The protein below binds the small molecule below.
Small molecule (SMILES): CCCC(=O)O

Sequence of chain 1.A:
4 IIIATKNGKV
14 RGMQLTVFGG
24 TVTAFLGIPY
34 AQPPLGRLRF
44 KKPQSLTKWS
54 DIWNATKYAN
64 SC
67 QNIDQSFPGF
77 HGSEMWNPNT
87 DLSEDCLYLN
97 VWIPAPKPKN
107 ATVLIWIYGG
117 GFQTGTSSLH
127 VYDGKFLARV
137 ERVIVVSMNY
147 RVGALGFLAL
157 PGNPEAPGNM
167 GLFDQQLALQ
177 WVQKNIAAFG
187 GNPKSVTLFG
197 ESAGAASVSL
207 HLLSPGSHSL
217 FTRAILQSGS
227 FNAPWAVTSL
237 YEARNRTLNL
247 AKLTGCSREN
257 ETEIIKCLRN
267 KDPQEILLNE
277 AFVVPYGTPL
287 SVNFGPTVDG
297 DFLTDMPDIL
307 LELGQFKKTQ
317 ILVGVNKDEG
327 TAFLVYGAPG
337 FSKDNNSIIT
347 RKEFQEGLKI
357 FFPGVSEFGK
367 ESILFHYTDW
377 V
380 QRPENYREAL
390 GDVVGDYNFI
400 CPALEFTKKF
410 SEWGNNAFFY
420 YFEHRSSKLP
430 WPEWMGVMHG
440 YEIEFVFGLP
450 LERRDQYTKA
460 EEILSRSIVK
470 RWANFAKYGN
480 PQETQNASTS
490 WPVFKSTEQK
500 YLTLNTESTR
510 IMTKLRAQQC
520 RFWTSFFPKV

Binding-site contacts:
Ligand atom O2 contacts residue ALA199 of chain 1.A at 3.4 Å (h-bond).
Ligand atom O1 contacts residue PHE329 of chain 1.A at 3.9 Å.
Ligand atom C4 contacts residue GOL1 of chain 1.N at 3.3 Å.
Ligand atom O2 contacts residue GLY116 of chain 1.A at 3.1 Å (h-bond).
Ligand atom C1 contacts residue GOL1 of chain 1.N at 3.5 Å.
Ligand atom O1 contacts residue SER198 of chain 1.A at 3.0 Å (h-bond).
Ligand atom C3 contacts residue GOL1 of chain 1.N at 4.4 Å.
Ligand atom O2 contacts residue GLY115 of chain 1.A at 4.1 Å.
Ligand atom C3 contacts residue ALA199 of chain 1.A at 4.4 Å (hydrophobic).
Ligand atom C2 contacts residue GOL1 of chain 1.N at 4.5 Å.
Ligand atom C4 contacts residue HIS438 of chain 1.A at 3.6 Å.
Ligand atom C2 contacts residue SER198 of chain 1.A at 4.5 Å.
Ligand atom O1 contacts residue HIS438 of chain 1.A at 3.1 Å (h-bond).
Ligand atom O2 contacts residue SER198 of chain 1.A at 2.6 Å (h-bond).
Ligand atom O2 contacts residue GOL1 of chain 1.N at 3.2 Å.
Ligand atom C4 contacts residue GLY116 of chain 1.A at 4.5 Å.
Ligand atom C4 contacts residue SER198 of chain 1.A at 2.2 Å.
Ligand atom C3 contacts residue GLY117 of chain 1.A at 4.0 Å.
Ligand atom O1 contacts residue GLY117 of chain 1.A at 4.3 Å.
Ligand atom C3 contacts residue PHE398 of chain 1.A at 4.2 Å (hydrophobic).
Ligand atom C1 contacts residue LEU286 of chain 1.A at 3.7 Å (hydrophobic).
Ligand atom C3 contacts residue SER198 of chain 1.A at 3.0 Å.
Ligand atom O2 contacts residue GLY117 of chain 1.A at 2.8 Å (h-bond).
Ligand atom C1 contacts residue PHE329 of chain 1.A at 4.1 Å (hydrophobic).
Ligand atom C3 contacts residue TRP231 of chain 1.A at 4.0 Å (hydrophobic).
Ligand atom C4 contacts residue GLY117 of chain 1.A at 3.7 Å.
Ligand atom C3 contacts residue LEU286 of chain 1.A at 4.1 Å (hydrophobic).
Ligand atom C2 contacts residue TRP231 of chain 1.A at 4.2 Å (hydrophobic).
Ligand atom C2 contacts residue GLY117 of chain 1.A at 4.0 Å.
Ligand atom C2 contacts residue LEU286 of chain 1.A at 3.1 Å (hydrophobic).
Ligand atom O2 contacts residue HIS438 of chain 1.A at 4.3 Å.
Ligand atom C1 contacts residue GLY117 of chain 1.A at 3.8 Å.
Ligand atom C4 contacts residue ALA199 of chain 1.A at 4.1 Å (hydrophobic).
Ligand atom O1 contacts residue GOL1 of chain 1.N at 2.4 Å (h-bond).